A protein and the small-molecule ligand that binds it are described below.
Small molecule (SMILES): CC(=O)N[C@H]1[C@H](O[C@H]2[C@H](O)[C@@H](NC(C)=O)CO[C@@H]2CO)O[C@H](CO)[C@@H](O)[C@@H]1O

Binding-site contacts:
Ligand atom C1 contacts residue ASN263 of chain 1.C at 1.4 Å.
Ligand atom C8 contacts residue ASP286 of chain 1.C at 4.4 Å.
Ligand atom C7 contacts residue ASN263 of chain 1.C at 3.2 Å.
Ligand atom C2 contacts residue ILE284 of chain 1.C at 4.1 Å (hydrophobic).
Ligand atom N2 contacts residue NAG1 of chain 1.HB at 3.7 Å.
Ligand atom C6 contacts residue ILE284 of chain 1.C at 3.7 Å (hydrophobic).
Ligand atom O5 contacts residue GLY399 of chain 1.C at 3.9 Å.
Ligand atom C2 contacts residue NAG1 of chain 1.HB at 4.4 Å.
Ligand atom C1 contacts residue ASN400 of chain 1.C at 4.5 Å.
Ligand atom C5 contacts residue ILE284 of chain 1.C at 4.1 Å (hydrophobic).
Ligand atom C3 contacts residue ASN263 of chain 1.C at 3.8 Å.
Ligand atom O5 contacts residue ILE284 of chain 1.C at 3.5 Å.
Ligand atom C7 contacts residue NAG1 of chain 1.HB at 3.4 Å.
Ligand atom C7 contacts residue ASP286 of chain 1.C at 4.2 Å.
Ligand atom C2 contacts residue ASN263 of chain 1.C at 2.5 Å.
Ligand atom O7 contacts residue ASP286 of chain 1.C at 3.4 Å.
Ligand atom O7 contacts residue NAG1 of chain 1.HB at 3.7 Å.
Ligand atom C8 contacts residue NAG1 of chain 1.HB at 3.6 Å.
Ligand atom C1 contacts residue ILE284 of chain 1.C at 4.3 Å (hydrophobic).
Ligand atom C4 contacts residue ILE284 of chain 1.C at 4.4 Å (hydrophobic).
Ligand atom O7 contacts residue ILE284 of chain 1.C at 4.0 Å.
Ligand atom O5 contacts residue ASN263 of chain 1.C at 2.3 Å (h-bond).
Ligand atom C1 contacts residue NAG1 of chain 1.HB at 3.8 Å.
Ligand atom C8 contacts residue ASN400 of chain 1.C at 3.4 Å.
Ligand atom N2 contacts residue ASN400 of chain 1.C at 3.5 Å (h-bond).
Ligand atom O6 contacts residue ILE284 of chain 1.C at 4.4 Å.
Ligand atom C5 contacts residue GLY399 of chain 1.C at 4.3 Å.
Ligand atom O7 contacts residue ASN263 of chain 1.C at 2.8 Å (h-bond).
Ligand atom C6 contacts residue GLY399 of chain 1.C at 4.4 Å.
Ligand atom C5 contacts residue ASN263 of chain 1.C at 3.7 Å.
Ligand atom C7 contacts residue ASN400 of chain 1.C at 3.8 Å.
Ligand atom C1 contacts residue GLY399 of chain 1.C at 4.2 Å.
Ligand atom N2 contacts residue ASN263 of chain 1.C at 3.0 Å (h-bond).
Ligand atom C4 contacts residue ASN263 of chain 1.C at 4.0 Å.

Sequence of chain 1.C:
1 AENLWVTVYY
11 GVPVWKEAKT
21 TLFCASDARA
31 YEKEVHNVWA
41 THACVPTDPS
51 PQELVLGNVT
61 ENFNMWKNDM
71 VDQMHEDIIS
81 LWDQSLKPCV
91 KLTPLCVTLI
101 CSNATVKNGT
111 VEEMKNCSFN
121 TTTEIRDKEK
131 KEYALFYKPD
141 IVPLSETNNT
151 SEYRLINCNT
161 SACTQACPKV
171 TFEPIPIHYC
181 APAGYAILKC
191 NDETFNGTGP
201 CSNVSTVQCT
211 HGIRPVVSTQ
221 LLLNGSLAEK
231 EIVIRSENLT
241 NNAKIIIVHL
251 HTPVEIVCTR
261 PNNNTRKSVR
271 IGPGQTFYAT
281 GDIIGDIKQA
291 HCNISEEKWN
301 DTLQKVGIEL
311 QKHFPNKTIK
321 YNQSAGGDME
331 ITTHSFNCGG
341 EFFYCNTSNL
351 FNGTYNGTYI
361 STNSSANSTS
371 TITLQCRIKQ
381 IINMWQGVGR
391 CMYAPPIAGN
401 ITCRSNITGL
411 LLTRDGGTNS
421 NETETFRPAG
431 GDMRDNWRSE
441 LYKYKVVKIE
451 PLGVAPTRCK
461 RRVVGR